Binding-site contacts:
Ligand atom N9 contacts residue TRP47 of chain 52.D at 3.9 Å.
Ligand atom C2 contacts residue TRP47 of chain 52.D at 4.2 Å (hydrophobic).
Ligand atom N6 contacts residue TRP47 of chain 52.D at 3.8 Å.
Ligand atom O4' contacts residue TRP47 of chain 52.D at 4.1 Å.
Ligand atom C1' contacts residue TRP47 of chain 52.D at 4.3 Å (hydrophobic).
Ligand atom N6 contacts residue THR48 of chain 52.D at 3.3 Å (h-bond).
Ligand atom OP2 contacts residue VAL178 of chain 52.E at 4.5 Å.
Ligand atom C6 contacts residue THR48 of chain 52.D at 4.2 Å.
Ligand atom N3 contacts residue TRP47 of chain 52.D at 4.1 Å.
Ligand atom N6 contacts residue TYR50 of chain 52.D at 4.2 Å.
Ligand atom N7 contacts residue TRP47 of chain 52.D at 3.7 Å.
Ligand atom C6 contacts residue TRP47 of chain 52.D at 3.9 Å (hydrophobic).
Ligand atom N1 contacts residue TRP47 of chain 52.D at 4.3 Å.
Ligand atom C8 contacts residue TRP47 of chain 52.D at 3.8 Å (hydrophobic).
Ligand atom C4 contacts residue TRP47 of chain 52.D at 3.9 Å (hydrophobic).
Ligand atom N1 contacts residue THR48 of chain 52.D at 4.0 Å.
Ligand atom C5' contacts residue VAL178 of chain 52.E at 4.5 Å (hydrophobic).
Ligand atom OP2 contacts residue GLY49 of chain 52.E at 4.2 Å.
Ligand atom O4' contacts residue LYS143 of chain 52.D at 4.1 Å.
Ligand atom C5 contacts residue TRP47 of chain 52.D at 3.8 Å (hydrophobic).

The small molecule below binds the protein below.
Small molecule (SMILES): Nc1ncnc2c1ncn2[C@@H]1O[C@H](COO[C@@H]2C[C@@H](CO[P](=O)(O)O[C@H]3[C@@H](O)[C@H](n4cnc5c(N)ncnc54)O[C@@H]3COP(=O)=O)O[C@H]2n2ccc(=O)[nH]c2=O)[C@@H](OOP(O)OC[C@H]2O[C@@H](n3ccc(=O)[nH]c3=O)[C@H](O)[C@@H]2O)[C@H]1O.Op1oo1

Sequence of chain 52.E:
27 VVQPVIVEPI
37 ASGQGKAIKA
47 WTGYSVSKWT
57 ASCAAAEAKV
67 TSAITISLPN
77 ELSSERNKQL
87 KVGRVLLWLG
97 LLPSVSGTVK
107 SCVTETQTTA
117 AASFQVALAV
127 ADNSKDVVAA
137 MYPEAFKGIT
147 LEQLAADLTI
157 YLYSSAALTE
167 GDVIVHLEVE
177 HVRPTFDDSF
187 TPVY

Sequence of chain 52.D:
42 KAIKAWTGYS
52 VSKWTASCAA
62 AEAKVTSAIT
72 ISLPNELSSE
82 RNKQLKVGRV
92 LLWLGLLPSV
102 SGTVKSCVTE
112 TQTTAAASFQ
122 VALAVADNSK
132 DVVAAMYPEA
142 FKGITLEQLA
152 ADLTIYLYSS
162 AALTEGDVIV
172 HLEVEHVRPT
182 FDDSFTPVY